A small-molecule ligand and the protein it binds are described below.
Small molecule (SMILES): O=C(O)CNC(=O)Cn1ccc2ccc(Br)cc21

Sequence of chain 2.A:
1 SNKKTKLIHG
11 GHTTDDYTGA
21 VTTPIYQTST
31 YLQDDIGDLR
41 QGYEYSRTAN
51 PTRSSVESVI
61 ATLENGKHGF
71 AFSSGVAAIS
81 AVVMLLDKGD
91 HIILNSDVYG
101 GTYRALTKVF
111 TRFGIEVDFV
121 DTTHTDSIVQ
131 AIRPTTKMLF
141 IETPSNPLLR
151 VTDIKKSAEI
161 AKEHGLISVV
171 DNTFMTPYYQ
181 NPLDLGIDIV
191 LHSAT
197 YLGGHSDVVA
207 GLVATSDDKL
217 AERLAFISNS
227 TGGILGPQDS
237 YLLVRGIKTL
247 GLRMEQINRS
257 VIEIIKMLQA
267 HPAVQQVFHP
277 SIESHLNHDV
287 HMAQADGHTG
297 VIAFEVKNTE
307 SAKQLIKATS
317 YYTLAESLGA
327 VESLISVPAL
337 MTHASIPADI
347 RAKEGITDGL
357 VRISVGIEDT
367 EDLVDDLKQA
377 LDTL

Binding-site contacts:
Ligand atom C3 contacts residue LYS6 of chain 2.A at 3.8 Å.
Ligand atom BR contacts residue SER1 of chain 2.A at 3.2 Å.
Ligand atom C7 contacts residue LYS6 of chain 2.A at 3.8 Å.
Ligand atom O2 contacts residue LYS3 of chain 2.A at 3.6 Å (salt-bridge).
Ligand atom C13 contacts residue PLP1 of chain 2.G at 2.5 Å.
Ligand atom O3 contacts residue LYS3 of chain 2.A at 3.9 Å.
Ligand atom BR contacts residue PLP1 of chain 2.G at 0.5 Å.
Ligand atom C9 contacts residue LYS6 of chain 2.A at 3.9 Å.
Ligand atom BR contacts residue THR5 of chain 2.A at 3.7 Å.
Ligand atom N2 contacts residue PLP1 of chain 2.G at 0.4 Å (h-bond).
Ligand atom O3 contacts residue SER1 of chain 2.A at 3.5 Å (h-bond).
Ligand atom C11 contacts residue PLP1 of chain 2.G at 0.2 Å.
Ligand atom C13 contacts residue SER1 of chain 2.A at 3.2 Å.
Ligand atom O2 contacts residue ASN2 of chain 2.A at 3.6 Å.
Ligand atom C6 contacts residue PLP1 of chain 2.G at 0.7 Å.
Ligand atom C7 contacts residue SER1 of chain 2.A at 3.4 Å.
Ligand atom O3 contacts residue PLP1 of chain 2.G at 3.6 Å.
Ligand atom N1 contacts residue LYS6 of chain 2.A at 3.9 Å.
Ligand atom O1 contacts residue PLP1 of chain 2.G at 0.8 Å (h-bond).
Ligand atom C8 contacts residue PLP1 of chain 2.G at 0.7 Å.
Ligand atom C8 contacts residue LYS6 of chain 2.A at 3.8 Å.
Ligand atom N2 contacts residue LYS6 of chain 2.A at 3.2 Å (salt-bridge).
Ligand atom C6 contacts residue LYS6 of chain 2.A at 3.9 Å.
Ligand atom O2 contacts residue PLP1 of chain 2.G at 2.8 Å (h-bond).
Ligand atom BR contacts residue LYS6 of chain 2.A at 3.7 Å.
Ligand atom C9 contacts residue PLP1 of chain 2.G at 0.7 Å.
Ligand atom C2 contacts residue PLP1 of chain 2.G at 2.0 Å.
Ligand atom C12 contacts residue PLP1 of chain 2.G at 1.3 Å.
Ligand atom C5 contacts residue PLP1 of chain 2.G at 0.6 Å.
Ligand atom C10 contacts residue PLP1 of chain 2.G at 1.0 Å.
Ligand atom O2 contacts residue SER1 of chain 2.A at 2.9 Å (h-bond).
Ligand atom O1 contacts residue LYS6 of chain 2.A at 3.9 Å.
Ligand atom C3 contacts residue PLP1 of chain 2.G at 2.1 Å.
Ligand atom O2 contacts residue LYS6 of chain 2.A at 3.9 Å.
Ligand atom C7 contacts residue PLP1 of chain 2.G at 0.8 Å.
Ligand atom C11 contacts residue LYS6 of chain 2.A at 3.6 Å.
Ligand atom C4 contacts residue PLP1 of chain 2.G at 0.7 Å.
Ligand atom C6 contacts residue SER1 of chain 2.A at 3.8 Å.
Ligand atom N1 contacts residue PLP1 of chain 2.G at 0.9 Å.
Ligand atom C2 contacts residue LYS6 of chain 2.A at 3.8 Å.

Sequence of chain 3.A:
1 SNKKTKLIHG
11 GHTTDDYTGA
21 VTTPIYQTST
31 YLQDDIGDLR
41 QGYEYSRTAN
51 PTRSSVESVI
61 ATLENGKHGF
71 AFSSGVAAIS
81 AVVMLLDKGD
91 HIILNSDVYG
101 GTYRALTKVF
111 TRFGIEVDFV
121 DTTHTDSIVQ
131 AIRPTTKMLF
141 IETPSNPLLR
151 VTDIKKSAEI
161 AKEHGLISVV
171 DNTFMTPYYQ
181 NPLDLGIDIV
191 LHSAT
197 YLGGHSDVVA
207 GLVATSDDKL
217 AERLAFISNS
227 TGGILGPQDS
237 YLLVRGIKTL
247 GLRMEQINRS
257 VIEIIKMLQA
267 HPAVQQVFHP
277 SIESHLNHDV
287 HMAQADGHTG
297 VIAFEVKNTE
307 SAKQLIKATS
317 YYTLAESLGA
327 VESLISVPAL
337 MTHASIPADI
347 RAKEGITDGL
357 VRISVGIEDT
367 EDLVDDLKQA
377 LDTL